A protein and the small-molecule ligand that binds it are described below.
Small molecule (SMILES): Nc1ncnc2c1ncn2[C@H]1C[C@H](O)[C@@H](COP(=O)(O)O)O1

Sequence of chain 1.QA:
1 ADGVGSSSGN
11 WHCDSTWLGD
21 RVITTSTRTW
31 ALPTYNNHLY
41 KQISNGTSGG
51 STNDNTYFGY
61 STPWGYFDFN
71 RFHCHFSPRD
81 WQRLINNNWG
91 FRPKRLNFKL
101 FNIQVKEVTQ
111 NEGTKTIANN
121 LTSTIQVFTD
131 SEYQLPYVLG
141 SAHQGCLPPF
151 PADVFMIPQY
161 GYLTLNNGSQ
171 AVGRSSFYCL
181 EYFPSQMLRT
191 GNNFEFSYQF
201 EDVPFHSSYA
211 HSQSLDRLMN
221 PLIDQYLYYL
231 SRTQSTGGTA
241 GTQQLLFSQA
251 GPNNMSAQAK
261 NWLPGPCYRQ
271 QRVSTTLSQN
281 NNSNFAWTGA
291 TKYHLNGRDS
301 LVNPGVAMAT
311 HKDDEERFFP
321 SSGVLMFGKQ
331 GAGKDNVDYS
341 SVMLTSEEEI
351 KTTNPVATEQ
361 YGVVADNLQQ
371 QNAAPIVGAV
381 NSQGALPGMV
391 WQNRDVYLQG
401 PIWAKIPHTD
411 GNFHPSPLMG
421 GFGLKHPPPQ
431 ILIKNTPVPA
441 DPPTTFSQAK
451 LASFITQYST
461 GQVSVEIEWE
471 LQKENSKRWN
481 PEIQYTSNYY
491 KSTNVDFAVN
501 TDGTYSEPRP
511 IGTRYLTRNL

Binding-site contacts:
Ligand atom N1 contacts residue PRO415 of chain 1.QA at 3.7 Å.
Ligand atom C4 contacts residue PRO204 of chain 1.QA at 4.0 Å (hydrophobic).
Ligand atom C2' contacts residue PRO415 of chain 1.QA at 3.8 Å (hydrophobic).
Ligand atom N7 contacts residue HIS414 of chain 1.QA at 3.6 Å.
Ligand atom C2 contacts residue VAL203 of chain 1.QA at 4.1 Å (hydrophobic).
Ligand atom N7 contacts residue SER416 of chain 1.QA at 3.3 Å.
Ligand atom C2 contacts residue GLY423 of chain 1.QA at 3.4 Å.
Ligand atom C6 contacts residue PRO415 of chain 1.QA at 3.7 Å (hydrophobic).
Ligand atom C1' contacts residue PRO415 of chain 1.QA at 3.7 Å (hydrophobic).
Ligand atom N1 contacts residue VAL203 of chain 1.QA at 3.5 Å.
Ligand atom N6 contacts residue GLY421 of chain 1.QA at 4.0 Å.
Ligand atom N6 contacts residue GLY423 of chain 1.QA at 3.4 Å (h-bond).
Ligand atom O5' contacts residue DC1 of chain 1.OE at 2.5 Å (h-bond).
Ligand atom C2' contacts residue HIS414 of chain 1.QA at 3.2 Å.
Ligand atom N6 contacts residue SER416 of chain 1.QA at 3.4 Å (h-bond).
Ligand atom C2 contacts residue PRO204 of chain 1.QA at 4.1 Å (hydrophobic).
Ligand atom N7 contacts residue ASN393 of chain 1.QA at 4.0 Å.
Ligand atom C5' contacts residue DC1 of chain 1.OE at 3.1 Å.
Ligand atom P contacts residue DC1 of chain 1.OE at 1.6 Å.
Ligand atom N6 contacts residue PHE422 of chain 1.QA at 4.0 Å.
Ligand atom OP2 contacts residue DC1 of chain 1.OE at 2.5 Å (h-bond).
Ligand atom N1 contacts residue GLY423 of chain 1.QA at 3.0 Å (h-bond).
Ligand atom N9 contacts residue PRO415 of chain 1.QA at 4.0 Å.
Ligand atom C5 contacts residue PRO204 of chain 1.QA at 3.8 Å (hydrophobic).
Ligand atom C4' contacts residue DC1 of chain 1.OE at 3.9 Å.
Ligand atom C6 contacts residue SER416 of chain 1.QA at 4.0 Å.
Ligand atom C6 contacts residue VAL203 of chain 1.QA at 4.1 Å (hydrophobic).
Ligand atom OP1 contacts residue DC1 of chain 1.OE at 2.5 Å (h-bond).
Ligand atom C5 contacts residue SER416 of chain 1.QA at 3.8 Å.
Ligand atom O4' contacts residue DC1 of chain 1.OE at 3.9 Å.
Ligand atom N3 contacts residue PRO415 of chain 1.QA at 3.9 Å.
Ligand atom C5 contacts residue PRO415 of chain 1.QA at 3.7 Å (hydrophobic).
Ligand atom N7 contacts residue PRO204 of chain 1.QA at 4.1 Å.
Ligand atom N9 contacts residue HIS414 of chain 1.QA at 4.1 Å.
Ligand atom C8 contacts residue HIS414 of chain 1.QA at 3.0 Å.
Ligand atom C6 contacts residue PRO204 of chain 1.QA at 3.9 Å (hydrophobic).
Ligand atom C2 contacts residue PRO415 of chain 1.QA at 3.8 Å (hydrophobic).
Ligand atom C4 contacts residue PRO415 of chain 1.QA at 3.8 Å (hydrophobic).
Ligand atom C8 contacts residue SER416 of chain 1.QA at 4.1 Å.
Ligand atom C6 contacts residue GLY423 of chain 1.QA at 3.9 Å.